Sequence of chain 1.D:
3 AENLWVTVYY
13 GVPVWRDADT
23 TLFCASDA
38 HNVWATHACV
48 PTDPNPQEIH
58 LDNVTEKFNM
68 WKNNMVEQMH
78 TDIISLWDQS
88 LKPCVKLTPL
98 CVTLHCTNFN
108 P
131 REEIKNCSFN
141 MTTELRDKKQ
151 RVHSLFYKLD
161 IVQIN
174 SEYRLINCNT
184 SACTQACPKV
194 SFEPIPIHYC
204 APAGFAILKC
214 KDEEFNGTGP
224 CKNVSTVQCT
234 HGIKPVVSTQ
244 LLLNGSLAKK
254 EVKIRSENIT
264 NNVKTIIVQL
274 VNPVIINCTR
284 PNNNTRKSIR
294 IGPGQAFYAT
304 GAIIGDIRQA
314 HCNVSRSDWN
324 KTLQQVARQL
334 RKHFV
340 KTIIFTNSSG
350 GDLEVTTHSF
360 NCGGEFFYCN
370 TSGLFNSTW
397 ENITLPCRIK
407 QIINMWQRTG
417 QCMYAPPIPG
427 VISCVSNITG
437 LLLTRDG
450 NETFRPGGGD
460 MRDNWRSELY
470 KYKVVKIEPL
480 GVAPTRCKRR

A small-molecule ligand and the protein it binds are described below.
Small molecule (SMILES): CC(=O)N[C@@H]1[C@@H](O)[C@H](O)[C@@H](CO)O[C@H]1O

Binding-site contacts:
Ligand atom O3 contacts residue NAG2 of chain 1.M at 4.3 Å.
Ligand atom C8 contacts residue NAG2 of chain 1.M at 4.1 Å.
Ligand atom C1 contacts residue ASN375 of chain 1.D at 1.4 Å.
Ligand atom C7 contacts residue GLY372 of chain 1.D at 4.2 Å.
Ligand atom O7 contacts residue ASN375 of chain 1.D at 3.5 Å (h-bond).
Ligand atom C3 contacts residue ASN375 of chain 1.D at 3.8 Å.
Ligand atom O7 contacts residue SER371 of chain 1.D at 4.1 Å.
Ligand atom O7 contacts residue GLY372 of chain 1.D at 3.5 Å.
Ligand atom C7 contacts residue SER371 of chain 1.D at 4.0 Å.
Ligand atom C7 contacts residue ASN375 of chain 1.D at 3.4 Å.
Ligand atom N2 contacts residue ASN375 of chain 1.D at 2.9 Å (h-bond).
Ligand atom N2 contacts residue NAG2 of chain 1.M at 4.3 Å.
Ligand atom C8 contacts residue SER371 of chain 1.D at 3.7 Å.
Ligand atom C8 contacts residue GLY372 of chain 1.D at 4.0 Å.
Ligand atom C7 contacts residue NAG1 of chain 1.M at 4.5 Å.
Ligand atom C8 contacts residue NAG1 of chain 1.M at 3.4 Å.
Ligand atom O5 contacts residue ASN375 of chain 1.D at 2.4 Å (h-bond).
Ligand atom C4 contacts residue ASN375 of chain 1.D at 4.2 Å.
Ligand atom C5 contacts residue ASN375 of chain 1.D at 3.7 Å.
Ligand atom C2 contacts residue ASN375 of chain 1.D at 2.4 Å.